Binding-site contacts:
Ligand atom C2 contacts residue GLY78 of chain 24.E at 4.2 Å.
Ligand atom O4 contacts residue TYR72 of chain 24.E at 3.9 Å.
Ligand atom C1 contacts residue ARG77 of chain 24.E at 3.4 Å.
Ligand atom O8 contacts residue TYR72 of chain 24.E at 3.2 Å (h-bond).
Ligand atom C11 contacts residue ASP85 of chain 24.A at 3.8 Å.
Ligand atom C10 contacts residue TYR72 of chain 24.E at 4.2 Å (hydrophobic).
Ligand atom O10 contacts residue THR291 of chain 24.E at 4.0 Å.
Ligand atom C4 contacts residue GLY78 of chain 24.E at 3.4 Å.
Ligand atom N5 contacts residue TYR72 of chain 24.E at 3.2 Å (h-bond).
Ligand atom C3 contacts residue HIS298 of chain 24.E at 3.6 Å.
Ligand atom C4 contacts residue ARG77 of chain 24.E at 4.2 Å.
Ligand atom O6 contacts residue ASN93 of chain 24.E at 2.8 Å (h-bond).
Ligand atom C1 contacts residue TYR72 of chain 24.E at 3.7 Å (hydrophobic).
Ligand atom C5 contacts residue TYR72 of chain 24.E at 3.5 Å (hydrophobic).
Ligand atom O1B contacts residue ARG77 of chain 24.E at 2.8 Å (salt-bridge).
Ligand atom O6 contacts residue THR94 of chain 24.E at 3.7 Å.
Ligand atom O3 contacts residue VAL296 of chain 24.E at 4.2 Å.
Ligand atom C3 contacts residue VAL296 of chain 24.E at 3.5 Å (hydrophobic).
Ligand atom C5 contacts residue ASN93 of chain 24.E at 4.3 Å.
Ligand atom O4 contacts residue VAL296 of chain 24.E at 4.2 Å.
Ligand atom O4 contacts residue HIS298 of chain 24.E at 3.1 Å (h-bond).
Ligand atom C4 contacts residue HIS298 of chain 24.E at 3.7 Å.
Ligand atom O1A contacts residue GLY78 of chain 24.E at 3.6 Å (h-bond).
Ligand atom O6 contacts residue ARG77 of chain 24.E at 4.0 Å.
Ligand atom C6 contacts residue ASN93 of chain 24.E at 3.5 Å.
Ligand atom O1A contacts residue ARG77 of chain 24.E at 3.1 Å (salt-bridge).
Ligand atom C3 contacts residue GLY78 of chain 24.E at 4.2 Å.
Ligand atom C3 contacts residue GLY78 of chain 24.E at 4.1 Å.
Ligand atom C6 contacts residue TYR72 of chain 24.E at 3.5 Å (hydrophobic).
Ligand atom C4 contacts residue TYR72 of chain 24.E at 3.2 Å (hydrophobic).
Ligand atom C8 contacts residue TYR72 of chain 24.E at 4.2 Å (hydrophobic).
Ligand atom O1A contacts residue TYR72 of chain 24.E at 3.4 Å.
Ligand atom C7 contacts residue TYR72 of chain 24.E at 4.2 Å (hydrophobic).
Ligand atom O1B contacts residue TYR72 of chain 24.E at 3.7 Å.
Ligand atom O10 contacts residue ASN293 of chain 24.E at 3.8 Å.
Ligand atom O6 contacts residue GLY78 of chain 24.E at 3.8 Å.
Ligand atom O4 contacts residue ILE79 of chain 24.E at 3.4 Å (h-bond).
Ligand atom O4 contacts residue GLY78 of chain 24.E at 3.1 Å.
Ligand atom O3 contacts residue GLY78 of chain 24.E at 3.6 Å.
Ligand atom O4 contacts residue THR291 of chain 24.E at 3.4 Å.

A small-molecule ligand and the protein it binds are described below.
Small molecule (SMILES): CC(=O)N[C@H]1[C@H]([C@H](O)[C@H](O)CO)O[C@@](O[C@H]2[C@@H](O)[C@@H](CO)O[C@@H](O[C@H]3[C@H](O)[C@@H](O)[C@H](O)O[C@@H]3CO)[C@@H]2O)(C(=O)O)C[C@@H]1O

Sequence of chain 24.A:
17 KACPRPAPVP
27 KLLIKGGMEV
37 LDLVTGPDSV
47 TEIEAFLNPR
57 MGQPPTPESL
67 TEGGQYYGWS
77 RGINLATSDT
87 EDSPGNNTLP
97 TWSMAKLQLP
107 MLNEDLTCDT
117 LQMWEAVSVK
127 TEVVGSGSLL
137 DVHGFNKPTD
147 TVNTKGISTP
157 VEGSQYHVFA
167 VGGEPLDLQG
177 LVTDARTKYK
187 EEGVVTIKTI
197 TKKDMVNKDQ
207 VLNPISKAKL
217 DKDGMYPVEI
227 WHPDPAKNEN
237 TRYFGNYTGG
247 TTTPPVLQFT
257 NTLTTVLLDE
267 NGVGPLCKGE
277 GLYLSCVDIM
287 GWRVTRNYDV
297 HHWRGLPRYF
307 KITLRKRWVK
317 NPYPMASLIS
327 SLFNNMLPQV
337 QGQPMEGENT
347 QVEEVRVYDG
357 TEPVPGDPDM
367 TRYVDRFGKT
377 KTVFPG

Sequence of chain 24.E:
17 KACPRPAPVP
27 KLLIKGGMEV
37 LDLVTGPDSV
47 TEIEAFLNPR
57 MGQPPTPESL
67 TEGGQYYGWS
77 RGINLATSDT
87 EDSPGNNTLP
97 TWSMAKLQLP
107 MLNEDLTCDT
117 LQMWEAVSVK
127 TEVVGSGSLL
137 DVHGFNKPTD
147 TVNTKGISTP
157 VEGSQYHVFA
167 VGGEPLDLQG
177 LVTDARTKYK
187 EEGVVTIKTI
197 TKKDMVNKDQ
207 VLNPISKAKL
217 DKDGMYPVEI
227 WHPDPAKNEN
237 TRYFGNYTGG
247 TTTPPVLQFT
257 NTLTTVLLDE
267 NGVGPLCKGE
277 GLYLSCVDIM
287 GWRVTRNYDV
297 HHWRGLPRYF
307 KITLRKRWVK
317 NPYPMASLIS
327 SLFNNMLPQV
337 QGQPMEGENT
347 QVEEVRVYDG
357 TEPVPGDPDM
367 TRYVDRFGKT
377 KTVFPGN